Binding-site contacts:
Ligand atom N2 contacts residue ASN348 of chain 1.C at 3.0 Å (h-bond).
Ligand atom C5 contacts residue ASN348 of chain 1.C at 3.6 Å.
Ligand atom C1 contacts residue ASN348 of chain 1.C at 1.4 Å.
Ligand atom C3 contacts residue ASN348 of chain 1.C at 3.9 Å.
Ligand atom O7 contacts residue ASN348 of chain 1.C at 3.1 Å (h-bond).
Ligand atom C4 contacts residue ASN348 of chain 1.C at 4.2 Å.
Ligand atom C2 contacts residue ASN348 of chain 1.C at 2.6 Å.
Ligand atom O5 contacts residue ASN348 of chain 1.C at 2.3 Å (h-bond).
Ligand atom O6 contacts residue ASN348 of chain 1.C at 4.4 Å.
Ligand atom C8 contacts residue ASN348 of chain 1.C at 3.5 Å.
Ligand atom C7 contacts residue ASN348 of chain 1.C at 2.9 Å.

Sequence of chain 1.C:
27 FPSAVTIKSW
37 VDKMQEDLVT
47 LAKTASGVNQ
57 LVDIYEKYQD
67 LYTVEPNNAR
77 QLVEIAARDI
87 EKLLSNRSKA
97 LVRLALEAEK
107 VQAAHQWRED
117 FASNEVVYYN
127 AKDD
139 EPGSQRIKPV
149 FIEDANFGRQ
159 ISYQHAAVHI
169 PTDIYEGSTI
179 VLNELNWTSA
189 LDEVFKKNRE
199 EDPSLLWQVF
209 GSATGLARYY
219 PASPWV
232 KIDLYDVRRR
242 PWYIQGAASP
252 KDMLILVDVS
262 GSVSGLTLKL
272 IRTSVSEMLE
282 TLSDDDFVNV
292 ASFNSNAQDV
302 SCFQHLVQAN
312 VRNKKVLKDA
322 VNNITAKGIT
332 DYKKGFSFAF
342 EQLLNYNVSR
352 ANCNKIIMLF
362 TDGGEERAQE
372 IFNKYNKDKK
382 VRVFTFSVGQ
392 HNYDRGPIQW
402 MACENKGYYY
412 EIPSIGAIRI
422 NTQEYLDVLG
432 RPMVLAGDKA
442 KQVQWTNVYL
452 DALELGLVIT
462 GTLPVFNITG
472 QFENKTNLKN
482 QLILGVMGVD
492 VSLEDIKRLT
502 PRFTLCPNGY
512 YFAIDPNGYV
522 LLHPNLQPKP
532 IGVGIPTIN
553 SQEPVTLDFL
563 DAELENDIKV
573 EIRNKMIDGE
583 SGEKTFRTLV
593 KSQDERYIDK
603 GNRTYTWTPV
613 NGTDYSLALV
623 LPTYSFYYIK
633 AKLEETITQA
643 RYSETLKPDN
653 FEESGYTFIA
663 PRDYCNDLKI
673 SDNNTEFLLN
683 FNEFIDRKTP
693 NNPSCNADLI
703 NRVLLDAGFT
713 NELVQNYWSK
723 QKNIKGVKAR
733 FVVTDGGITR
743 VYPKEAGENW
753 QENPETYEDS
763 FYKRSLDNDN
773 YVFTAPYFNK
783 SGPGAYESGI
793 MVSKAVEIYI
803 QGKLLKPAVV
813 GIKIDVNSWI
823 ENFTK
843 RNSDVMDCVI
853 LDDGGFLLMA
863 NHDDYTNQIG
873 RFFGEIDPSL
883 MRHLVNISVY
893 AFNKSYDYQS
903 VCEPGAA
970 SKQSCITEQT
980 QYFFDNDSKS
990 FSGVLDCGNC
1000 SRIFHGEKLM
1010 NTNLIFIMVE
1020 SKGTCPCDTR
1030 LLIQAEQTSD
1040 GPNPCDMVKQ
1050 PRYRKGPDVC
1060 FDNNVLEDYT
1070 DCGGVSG

The small molecule below binds the protein below.
Small molecule (SMILES): CC(=O)N[C@H]1[C@H](O[C@H]2[C@H](O)[C@@H](NC(C)=O)CO[C@@H]2CO)O[C@H](CO)[C@@H](O)[C@@H]1O